Sequence of chain 2.A:
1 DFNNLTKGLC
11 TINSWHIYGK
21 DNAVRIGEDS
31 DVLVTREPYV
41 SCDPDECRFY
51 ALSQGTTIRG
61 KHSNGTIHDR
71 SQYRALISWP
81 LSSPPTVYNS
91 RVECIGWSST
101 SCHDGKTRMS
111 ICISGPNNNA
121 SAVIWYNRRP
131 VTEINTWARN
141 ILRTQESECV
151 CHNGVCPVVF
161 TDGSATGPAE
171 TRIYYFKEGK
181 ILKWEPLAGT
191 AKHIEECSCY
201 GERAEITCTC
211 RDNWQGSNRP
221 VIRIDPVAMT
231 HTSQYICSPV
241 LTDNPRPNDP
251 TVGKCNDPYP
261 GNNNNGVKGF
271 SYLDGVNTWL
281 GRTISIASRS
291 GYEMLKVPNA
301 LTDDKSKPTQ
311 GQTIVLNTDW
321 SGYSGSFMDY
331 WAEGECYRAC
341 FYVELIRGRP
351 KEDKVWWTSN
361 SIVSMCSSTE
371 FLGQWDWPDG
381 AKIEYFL

Binding-site contacts:
Ligand atom O3 contacts residue ARG282 of chain 2.A at 3.3 Å (salt-bridge).
Ligand atom O4 contacts residue PRO308 of chain 2.A at 3.5 Å.
Ligand atom O3 contacts residue GLY311 of chain 2.A at 3.0 Å (h-bond).
Ligand atom C3 contacts residue GLU293 of chain 2.A at 3.3 Å.
Ligand atom O3 contacts residue ASP249 of chain 2.A at 2.8 Å (salt-bridge).
Ligand atom O6 contacts residue MAN1 of chain 3.C at 3.1 Å.
Ligand atom O4 contacts residue ASP249 of chain 2.A at 3.5 Å (salt-bridge).
Ligand atom C6 contacts residue ASP249 of chain 2.A at 3.6 Å.
Ligand atom O2 contacts residue LEU295 of chain 2.A at 3.4 Å.
Ligand atom O4 contacts residue ARG282 of chain 2.A at 3.6 Å (salt-bridge).
Ligand atom C3 contacts residue ASN248 of chain 2.A at 3.7 Å.
Ligand atom O2 contacts residue GLY311 of chain 2.A at 3.1 Å.
Ligand atom C1 contacts residue ASN119 of chain 3.A at 2.7 Å.
Ligand atom C4 contacts residue GLU293 of chain 2.A at 3.5 Å.
Ligand atom O3 contacts residue GLU293 of chain 2.A at 2.6 Å (salt-bridge).
Ligand atom O5 contacts residue GLY373 of chain 2.A at 3.5 Å.
Ligand atom C3 contacts residue ASP249 of chain 2.A at 3.3 Å.
Ligand atom C6 contacts residue GLN310 of chain 2.A at 3.4 Å.
Ligand atom O4 contacts residue ARG246 of chain 2.A at 3.2 Å (salt-bridge).
Ligand atom O2 contacts residue ASN248 of chain 2.A at 3.1 Å (h-bond).
Ligand atom O6 contacts residue ASP249 of chain 2.A at 2.7 Å (salt-bridge).
Ligand atom O5 contacts residue ASN119 of chain 3.A at 2.5 Å (h-bond).
Ligand atom C8 contacts residue PHE371 of chain 2.A at 3.6 Å (hydrophobic).
Ligand atom C6 contacts residue MAN1 of chain 3.C at 3.7 Å.
Ligand atom O6 contacts residue ILE284 of chain 2.A at 2.7 Å (h-bond).
Ligand atom O4 contacts residue ILE286 of chain 2.A at 3.3 Å.
Ligand atom O6 contacts residue GLN374 of chain 2.A at 3.1 Å.
Ligand atom O3 contacts residue ASN248 of chain 2.A at 2.6 Å (h-bond).
Ligand atom C6 contacts residue THR309 of chain 2.A at 3.5 Å.
Ligand atom O5 contacts residue ASP249 of chain 2.A at 3.3 Å (salt-bridge).
Ligand atom O6 contacts residue THR309 of chain 2.A at 3.3 Å (h-bond).
Ligand atom O3 contacts residue GLN310 of chain 2.A at 3.4 Å.
Ligand atom C6 contacts residue LEU372 of chain 2.A at 3.4 Å (hydrophobic).
Ligand atom C6 contacts residue ILE284 of chain 2.A at 3.3 Å (hydrophobic).
Ligand atom C6 contacts residue PRO308 of chain 2.A at 3.5 Å (hydrophobic).
Ligand atom O6 contacts residue LYS307 of chain 2.A at 2.9 Å (salt-bridge).
Ligand atom C8 contacts residue ASN118 of chain 3.A at 3.5 Å.
Ligand atom C3 contacts residue GLY311 of chain 2.A at 3.1 Å.
Ligand atom O5 contacts residue GLN374 of chain 2.A at 3.5 Å (h-bond).
Ligand atom O4 contacts residue GLU293 of chain 2.A at 2.8 Å (salt-bridge).

The protein below binds the small molecule below.
Small molecule (SMILES): CC(=O)N[C@H]1[C@H](O[C@H]2[C@H](O)[C@@H](NC(C)=O)CO[C@@H]2CO)O[C@H](CO)[C@@H](O[C@@H]2O[C@H](CO)[C@@H](O)[C@H](O[C@H]3O[C@H](CO)[C@@H](O)[C@H](O)[C@@H]3O[C@H]3O[C@H](CO)[C@@H](O)[C@H](O)[C@@H]3O[C@H]3O[C@H](CO)[C@@H](O)[C@H](O)[C@@H]3O)[C@@H]2O)[C@@H]1O

Sequence of chain 3.A:
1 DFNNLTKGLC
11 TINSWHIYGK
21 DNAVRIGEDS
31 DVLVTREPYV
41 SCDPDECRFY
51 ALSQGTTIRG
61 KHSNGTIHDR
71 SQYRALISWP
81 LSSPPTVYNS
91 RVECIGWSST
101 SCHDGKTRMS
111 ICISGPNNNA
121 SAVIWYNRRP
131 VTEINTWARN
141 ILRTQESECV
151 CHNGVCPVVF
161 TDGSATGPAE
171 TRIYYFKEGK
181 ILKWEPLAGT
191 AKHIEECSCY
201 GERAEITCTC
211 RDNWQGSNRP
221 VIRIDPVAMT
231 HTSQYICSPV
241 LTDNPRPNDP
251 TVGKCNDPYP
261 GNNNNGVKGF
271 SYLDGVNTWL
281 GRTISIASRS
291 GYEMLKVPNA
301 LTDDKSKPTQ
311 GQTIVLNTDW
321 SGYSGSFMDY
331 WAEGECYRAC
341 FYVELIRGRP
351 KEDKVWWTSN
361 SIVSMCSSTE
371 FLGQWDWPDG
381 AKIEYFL